Binding-site contacts:
Ligand atom N2 contacts residue ASN180 of chain 1.C at 3.0 Å (h-bond).
Ligand atom C3 contacts residue ASN180 of chain 1.C at 3.8 Å.
Ligand atom C7 contacts residue SER542 of chain 1.B at 3.8 Å.
Ligand atom O6 contacts residue PHE179 of chain 1.C at 3.7 Å.
Ligand atom C5 contacts residue ASN180 of chain 1.C at 3.7 Å.
Ligand atom C8 contacts residue VAL544 of chain 1.B at 4.2 Å (hydrophobic).
Ligand atom O5 contacts residue PHE179 of chain 1.C at 3.9 Å.
Ligand atom C2 contacts residue SER542 of chain 1.B at 3.7 Å.
Ligand atom O7 contacts residue ASN180 of chain 1.C at 3.6 Å.
Ligand atom C8 contacts residue SER542 of chain 1.B at 3.7 Å.
Ligand atom C8 contacts residue VAL541 of chain 1.B at 3.6 Å (hydrophobic).
Ligand atom O5 contacts residue ASN180 of chain 1.C at 2.4 Å (h-bond).
Ligand atom C7 contacts residue ASN180 of chain 1.C at 3.5 Å.
Ligand atom C2 contacts residue ASN180 of chain 1.C at 2.5 Å.
Ligand atom C4 contacts residue ASN180 of chain 1.C at 4.3 Å.
Ligand atom C6 contacts residue PHE179 of chain 1.C at 3.7 Å (hydrophobic).
Ligand atom C1 contacts residue SER542 of chain 1.B at 3.9 Å.
Ligand atom O3 contacts residue SER542 of chain 1.B at 4.0 Å.
Ligand atom N2 contacts residue SER542 of chain 1.B at 2.9 Å (h-bond).
Ligand atom C1 contacts residue ASN180 of chain 1.C at 1.6 Å.
Ligand atom C3 contacts residue SER542 of chain 1.B at 3.5 Å.

The small molecule below binds the protein below.
Small molecule (SMILES): CC(=O)N[C@H]1[C@H](O[C@H]2[C@H](O)[C@@H](NC(C)=O)CO[C@@H]2CO)O[C@H](CO)[C@@H](O[C@@H]2O[C@H](CO[C@H]3O[C@H](CO)[C@@H](O)[C@H](O)[C@@H]3O)[C@@H](O)[C@H](O[C@H]3O[C@H](CO)[C@@H](O)[C@H](O)[C@@H]3O)[C@@H]2O)[C@@H]1O

Sequence of chain 1.C:
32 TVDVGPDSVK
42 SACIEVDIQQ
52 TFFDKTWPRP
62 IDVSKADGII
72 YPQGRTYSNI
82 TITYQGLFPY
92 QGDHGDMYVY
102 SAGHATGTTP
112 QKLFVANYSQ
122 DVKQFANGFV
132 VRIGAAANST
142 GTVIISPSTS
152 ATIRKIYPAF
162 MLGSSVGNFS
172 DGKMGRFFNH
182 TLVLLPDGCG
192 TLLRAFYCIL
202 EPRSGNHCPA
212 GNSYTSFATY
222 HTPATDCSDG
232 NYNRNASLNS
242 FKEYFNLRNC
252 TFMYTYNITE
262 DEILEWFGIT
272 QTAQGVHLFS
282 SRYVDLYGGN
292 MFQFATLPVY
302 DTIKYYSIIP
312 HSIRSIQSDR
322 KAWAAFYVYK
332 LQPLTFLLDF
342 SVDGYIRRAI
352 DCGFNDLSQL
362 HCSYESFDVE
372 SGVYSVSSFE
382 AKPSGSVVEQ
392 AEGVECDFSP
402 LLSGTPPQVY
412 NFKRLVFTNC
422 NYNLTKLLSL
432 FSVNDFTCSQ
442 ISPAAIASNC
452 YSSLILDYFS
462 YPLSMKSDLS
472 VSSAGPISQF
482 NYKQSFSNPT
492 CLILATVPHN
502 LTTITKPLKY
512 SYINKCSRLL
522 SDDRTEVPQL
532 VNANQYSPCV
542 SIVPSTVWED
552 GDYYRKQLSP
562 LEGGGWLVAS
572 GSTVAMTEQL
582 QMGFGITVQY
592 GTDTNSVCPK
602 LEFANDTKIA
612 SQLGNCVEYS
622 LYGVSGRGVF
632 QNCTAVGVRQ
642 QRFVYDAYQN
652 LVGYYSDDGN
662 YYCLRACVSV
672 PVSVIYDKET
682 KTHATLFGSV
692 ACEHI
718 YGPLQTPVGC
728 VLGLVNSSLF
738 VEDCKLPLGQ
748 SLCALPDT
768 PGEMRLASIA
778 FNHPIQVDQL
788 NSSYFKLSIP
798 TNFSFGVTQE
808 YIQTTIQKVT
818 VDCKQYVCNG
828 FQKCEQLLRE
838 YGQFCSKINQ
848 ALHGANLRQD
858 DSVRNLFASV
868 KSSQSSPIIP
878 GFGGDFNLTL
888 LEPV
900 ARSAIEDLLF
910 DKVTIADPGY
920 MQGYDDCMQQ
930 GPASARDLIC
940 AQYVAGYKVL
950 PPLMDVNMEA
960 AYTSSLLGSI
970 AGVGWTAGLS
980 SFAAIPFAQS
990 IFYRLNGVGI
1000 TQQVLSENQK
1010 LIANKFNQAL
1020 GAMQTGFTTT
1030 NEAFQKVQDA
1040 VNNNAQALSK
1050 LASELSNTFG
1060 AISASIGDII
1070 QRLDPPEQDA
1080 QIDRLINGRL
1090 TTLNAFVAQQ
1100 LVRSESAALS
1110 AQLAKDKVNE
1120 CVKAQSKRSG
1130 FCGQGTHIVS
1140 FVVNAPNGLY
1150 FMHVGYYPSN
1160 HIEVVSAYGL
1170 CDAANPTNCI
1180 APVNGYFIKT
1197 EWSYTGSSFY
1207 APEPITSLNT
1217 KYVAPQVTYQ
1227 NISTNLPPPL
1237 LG

Sequence of chain 1.B:
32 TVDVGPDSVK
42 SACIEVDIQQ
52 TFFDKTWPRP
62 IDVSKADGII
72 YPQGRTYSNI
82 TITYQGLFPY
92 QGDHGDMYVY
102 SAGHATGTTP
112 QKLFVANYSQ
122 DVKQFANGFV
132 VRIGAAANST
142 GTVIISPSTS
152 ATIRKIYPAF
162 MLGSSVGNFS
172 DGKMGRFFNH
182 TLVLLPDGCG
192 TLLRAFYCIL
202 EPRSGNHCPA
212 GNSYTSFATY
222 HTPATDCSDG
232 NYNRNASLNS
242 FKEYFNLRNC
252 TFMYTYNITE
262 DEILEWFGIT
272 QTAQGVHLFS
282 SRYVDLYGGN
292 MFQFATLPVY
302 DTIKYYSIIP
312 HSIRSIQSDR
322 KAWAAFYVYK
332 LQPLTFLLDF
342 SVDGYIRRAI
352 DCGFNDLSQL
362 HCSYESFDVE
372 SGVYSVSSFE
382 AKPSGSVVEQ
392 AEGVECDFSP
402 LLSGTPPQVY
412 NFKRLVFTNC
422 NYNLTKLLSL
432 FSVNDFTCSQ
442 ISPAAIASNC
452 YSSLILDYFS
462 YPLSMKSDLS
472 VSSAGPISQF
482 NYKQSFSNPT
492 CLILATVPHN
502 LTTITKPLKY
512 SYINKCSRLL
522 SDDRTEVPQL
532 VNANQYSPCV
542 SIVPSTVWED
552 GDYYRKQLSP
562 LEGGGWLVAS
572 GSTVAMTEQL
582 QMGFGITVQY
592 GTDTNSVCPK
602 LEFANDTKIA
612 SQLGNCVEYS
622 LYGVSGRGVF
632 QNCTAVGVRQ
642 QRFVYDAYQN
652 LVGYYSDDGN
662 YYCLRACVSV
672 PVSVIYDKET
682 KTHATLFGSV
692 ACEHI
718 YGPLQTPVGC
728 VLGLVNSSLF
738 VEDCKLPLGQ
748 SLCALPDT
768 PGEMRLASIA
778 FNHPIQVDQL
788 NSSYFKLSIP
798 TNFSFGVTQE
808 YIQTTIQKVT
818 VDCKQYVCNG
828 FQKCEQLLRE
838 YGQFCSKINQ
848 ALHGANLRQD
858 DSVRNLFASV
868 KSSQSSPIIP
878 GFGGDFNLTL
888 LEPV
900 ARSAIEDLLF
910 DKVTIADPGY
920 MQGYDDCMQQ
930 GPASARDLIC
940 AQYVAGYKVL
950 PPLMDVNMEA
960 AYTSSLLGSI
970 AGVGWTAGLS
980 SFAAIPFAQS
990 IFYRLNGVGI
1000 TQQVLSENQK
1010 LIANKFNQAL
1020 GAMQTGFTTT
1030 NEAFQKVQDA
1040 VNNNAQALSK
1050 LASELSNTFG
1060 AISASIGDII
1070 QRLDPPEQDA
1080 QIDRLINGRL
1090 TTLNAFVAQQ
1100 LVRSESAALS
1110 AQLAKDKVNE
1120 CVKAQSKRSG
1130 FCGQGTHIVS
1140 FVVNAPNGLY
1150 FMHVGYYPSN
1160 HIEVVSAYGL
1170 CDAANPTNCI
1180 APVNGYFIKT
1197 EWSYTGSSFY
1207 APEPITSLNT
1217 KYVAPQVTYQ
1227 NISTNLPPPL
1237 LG